Sequence of chain 1.B:
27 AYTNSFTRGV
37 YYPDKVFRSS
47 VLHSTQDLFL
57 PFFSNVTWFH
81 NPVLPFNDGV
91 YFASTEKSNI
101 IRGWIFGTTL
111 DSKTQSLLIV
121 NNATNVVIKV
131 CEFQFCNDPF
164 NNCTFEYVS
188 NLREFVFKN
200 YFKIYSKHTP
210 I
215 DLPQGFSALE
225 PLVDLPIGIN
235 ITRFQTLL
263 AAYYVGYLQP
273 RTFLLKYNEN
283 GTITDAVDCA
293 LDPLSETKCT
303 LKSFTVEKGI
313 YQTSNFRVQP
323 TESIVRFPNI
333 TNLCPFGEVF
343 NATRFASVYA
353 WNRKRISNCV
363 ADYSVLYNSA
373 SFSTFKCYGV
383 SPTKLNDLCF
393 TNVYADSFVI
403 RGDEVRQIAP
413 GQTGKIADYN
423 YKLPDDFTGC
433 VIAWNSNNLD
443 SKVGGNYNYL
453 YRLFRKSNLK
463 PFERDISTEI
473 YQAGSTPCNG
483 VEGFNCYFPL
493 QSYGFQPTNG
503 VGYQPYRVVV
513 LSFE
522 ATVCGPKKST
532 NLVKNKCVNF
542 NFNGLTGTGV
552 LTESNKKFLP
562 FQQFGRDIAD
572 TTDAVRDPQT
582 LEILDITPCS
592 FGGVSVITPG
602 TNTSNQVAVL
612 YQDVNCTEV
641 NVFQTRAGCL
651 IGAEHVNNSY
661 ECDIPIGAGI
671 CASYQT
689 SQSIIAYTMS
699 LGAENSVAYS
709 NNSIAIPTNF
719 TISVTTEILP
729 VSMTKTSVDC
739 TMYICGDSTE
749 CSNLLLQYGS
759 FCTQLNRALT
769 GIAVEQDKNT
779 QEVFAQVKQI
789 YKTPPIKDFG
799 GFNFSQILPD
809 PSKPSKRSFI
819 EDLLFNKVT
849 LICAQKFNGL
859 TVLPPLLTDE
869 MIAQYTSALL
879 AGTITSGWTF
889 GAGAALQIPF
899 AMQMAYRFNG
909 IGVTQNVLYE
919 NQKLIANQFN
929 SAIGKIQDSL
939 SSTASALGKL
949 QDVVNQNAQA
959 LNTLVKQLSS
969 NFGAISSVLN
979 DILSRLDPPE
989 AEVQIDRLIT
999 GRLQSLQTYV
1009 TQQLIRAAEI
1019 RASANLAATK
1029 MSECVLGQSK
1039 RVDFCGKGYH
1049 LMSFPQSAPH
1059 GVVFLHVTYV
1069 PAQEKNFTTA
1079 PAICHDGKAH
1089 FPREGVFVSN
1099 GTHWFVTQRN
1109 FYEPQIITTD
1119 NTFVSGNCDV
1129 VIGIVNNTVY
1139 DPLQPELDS

Sequence of chain 1.C:
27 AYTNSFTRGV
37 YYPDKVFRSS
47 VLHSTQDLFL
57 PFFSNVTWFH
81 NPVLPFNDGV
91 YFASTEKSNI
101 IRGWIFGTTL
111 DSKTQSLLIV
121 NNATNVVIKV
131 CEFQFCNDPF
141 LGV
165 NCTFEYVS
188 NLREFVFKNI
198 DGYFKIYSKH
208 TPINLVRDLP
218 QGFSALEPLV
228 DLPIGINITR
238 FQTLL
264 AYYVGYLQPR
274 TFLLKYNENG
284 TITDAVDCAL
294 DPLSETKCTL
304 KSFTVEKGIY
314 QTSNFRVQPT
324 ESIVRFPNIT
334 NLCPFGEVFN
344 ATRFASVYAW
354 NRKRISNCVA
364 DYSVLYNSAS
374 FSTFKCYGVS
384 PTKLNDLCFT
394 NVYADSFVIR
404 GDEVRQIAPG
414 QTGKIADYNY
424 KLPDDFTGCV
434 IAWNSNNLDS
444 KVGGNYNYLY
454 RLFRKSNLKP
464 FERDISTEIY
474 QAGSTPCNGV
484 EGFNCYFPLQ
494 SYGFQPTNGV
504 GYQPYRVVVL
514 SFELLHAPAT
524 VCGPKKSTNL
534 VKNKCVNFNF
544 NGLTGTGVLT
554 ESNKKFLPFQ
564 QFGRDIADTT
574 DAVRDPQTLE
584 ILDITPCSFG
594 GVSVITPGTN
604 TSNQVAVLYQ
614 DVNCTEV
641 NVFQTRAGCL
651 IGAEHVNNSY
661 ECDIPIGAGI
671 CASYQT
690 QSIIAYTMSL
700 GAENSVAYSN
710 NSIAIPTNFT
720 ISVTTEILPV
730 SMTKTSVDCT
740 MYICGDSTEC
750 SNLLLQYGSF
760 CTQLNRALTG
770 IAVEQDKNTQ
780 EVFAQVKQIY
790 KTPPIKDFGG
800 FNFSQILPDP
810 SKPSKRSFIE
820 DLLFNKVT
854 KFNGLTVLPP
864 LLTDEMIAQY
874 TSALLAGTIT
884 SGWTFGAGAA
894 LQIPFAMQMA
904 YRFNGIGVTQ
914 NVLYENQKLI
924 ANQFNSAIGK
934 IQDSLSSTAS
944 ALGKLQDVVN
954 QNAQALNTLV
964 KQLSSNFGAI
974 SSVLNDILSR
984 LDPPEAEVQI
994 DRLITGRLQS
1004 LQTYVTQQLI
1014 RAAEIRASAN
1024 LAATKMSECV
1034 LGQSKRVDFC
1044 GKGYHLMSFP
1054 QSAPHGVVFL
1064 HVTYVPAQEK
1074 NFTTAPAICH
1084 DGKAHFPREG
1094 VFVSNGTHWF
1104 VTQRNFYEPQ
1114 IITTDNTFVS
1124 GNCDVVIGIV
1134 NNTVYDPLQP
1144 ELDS

The small molecule below binds the protein below.
Small molecule (SMILES): CC(=O)N[C@@H]1[C@@H](O)[C@H](O)[C@@H](CO)O[C@H]1O

Binding-site contacts:
Ligand atom C8 contacts residue LYS1073 of chain 1.B at 4.3 Å.
Ligand atom C2 contacts residue ASN1074 of chain 1.B at 2.5 Å.
Ligand atom O5 contacts residue ASN1074 of chain 1.B at 2.4 Å (h-bond).
Ligand atom C4 contacts residue ASN1074 of chain 1.B at 4.2 Å.
Ligand atom C7 contacts residue ASN1074 of chain 1.B at 4.0 Å.
Ligand atom C3 contacts residue ASN1074 of chain 1.B at 3.8 Å.
Ligand atom C8 contacts residue GLU1072 of chain 1.B at 3.2 Å.
Ligand atom C8 contacts residue ASN1074 of chain 1.B at 4.4 Å.
Ligand atom O5 contacts residue ALA706 of chain 1.B at 4.5 Å.
Ligand atom C5 contacts residue ALA706 of chain 1.B at 3.8 Å (hydrophobic).
Ligand atom C6 contacts residue ALA706 of chain 1.B at 4.1 Å (hydrophobic).
Ligand atom C5 contacts residue ASN1074 of chain 1.B at 3.7 Å.
Ligand atom C1 contacts residue GLN895 of chain 1.C at 4.4 Å.
Ligand atom O6 contacts residue ALA706 of chain 1.B at 3.3 Å.
Ligand atom C1 contacts residue ASN1074 of chain 1.B at 1.4 Å.
Ligand atom N2 contacts residue ASN1074 of chain 1.B at 2.9 Å (h-bond).